Sequence of chain 1.G:
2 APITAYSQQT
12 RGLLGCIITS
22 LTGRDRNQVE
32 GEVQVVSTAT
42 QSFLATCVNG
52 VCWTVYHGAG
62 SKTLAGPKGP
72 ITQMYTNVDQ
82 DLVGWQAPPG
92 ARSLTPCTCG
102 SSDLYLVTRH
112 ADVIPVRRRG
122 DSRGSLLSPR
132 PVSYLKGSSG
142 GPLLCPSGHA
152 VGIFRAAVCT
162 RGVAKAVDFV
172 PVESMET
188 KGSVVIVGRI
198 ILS

Sequence of chain 1.H:
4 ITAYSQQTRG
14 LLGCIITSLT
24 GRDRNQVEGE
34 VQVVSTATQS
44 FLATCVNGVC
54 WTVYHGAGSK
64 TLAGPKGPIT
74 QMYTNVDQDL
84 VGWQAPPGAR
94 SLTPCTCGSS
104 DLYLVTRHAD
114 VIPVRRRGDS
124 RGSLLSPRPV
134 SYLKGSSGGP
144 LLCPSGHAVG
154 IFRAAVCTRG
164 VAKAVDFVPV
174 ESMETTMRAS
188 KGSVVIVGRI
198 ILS

A protein and the small-molecule ligand that binds it are described below.
Small molecule (SMILES): COc1ccc2c(OC[C@@H]3C[C@H]4C(=O)N(C)CCCC/C=C\[C@@H]5C[C@@]5(C(=O)NS(=O)(=O)C5(C)CC5)NC(=O)N34)cc(-c3nc(C(C)C)cs3)nc2c1

Binding-site contacts:
Ligand atom C35 contacts residue ASP82 of chain 1.H at 3.4 Å.
Ligand atom O17 contacts residue LYS137 of chain 1.H at 3.0 Å (salt-bridge).
Ligand atom O27 contacts residue GLY138 of chain 1.H at 3.3 Å.
Ligand atom C36 contacts residue PRO132 of chain 1.G at 3.5 Å (hydrophobic).
Ligand atom O27 contacts residue SER140 of chain 1.H at 2.5 Å (h-bond).
Ligand atom C31 contacts residue GLN42 of chain 1.H at 3.5 Å.
Ligand atom O28 contacts residue LYS137 of chain 1.H at 3.5 Å.
Ligand atom O8 contacts residue ALA158 of chain 1.H at 3.3 Å (h-bond).
Ligand atom C2 contacts residue ALA157 of chain 1.H at 3.5 Å (hydrophobic).
Ligand atom C13 contacts residue VAL133 of chain 1.H at 3.5 Å (hydrophobic).
Ligand atom C50 contacts residue SER134 of chain 1.G at 3.5 Å.
Ligand atom N18 contacts residue ARG156 of chain 1.H at 3.0 Å (salt-bridge).
Ligand atom S25 contacts residue SER140 of chain 1.H at 3.4 Å (h-bond).
Ligand atom O27 contacts residue PHE44 of chain 1.H at 3.5 Å.
Ligand atom N38 contacts residue PRO132 of chain 1.G at 3.5 Å.
Ligand atom N23 contacts residue HIS58 of chain 1.H at 3.0 Å (h-bond).
Ligand atom C39 contacts residue ARG156 of chain 1.H at 3.5 Å.
Ligand atom C33 contacts residue ASP82 of chain 1.H at 3.5 Å.
Ligand atom N45 contacts residue SER134 of chain 1.G at 2.8 Å (h-bond).
Ligand atom C30 contacts residue HIS58 of chain 1.H at 3.3 Å.
Ligand atom C10 contacts residue VAL133 of chain 1.G at 3.4 Å (hydrophobic).
Ligand atom C22 contacts residue SER140 of chain 1.H at 3.4 Å.
Ligand atom S44 contacts residue TYR135 of chain 1.G at 3.5 Å (h-bond).
Ligand atom O24 contacts residue SER140 of chain 1.H at 3.4 Å (h-bond).
Ligand atom C16 contacts residue LEU136 of chain 1.H at 3.4 Å (hydrophobic).
Ligand atom O51 contacts residue ARG156 of chain 1.H at 2.9 Å (salt-bridge).
Ligand atom O24 contacts residue GLY138 of chain 1.H at 2.9 Å (h-bond).
Ligand atom C14 contacts residue ALA158 of chain 1.H at 3.5 Å (hydrophobic).
Ligand atom C35 contacts residue SER134 of chain 1.G at 3.0 Å.
Ligand atom O28 contacts residue GLY138 of chain 1.H at 2.9 Å (h-bond).
Ligand atom N18 contacts residue HIS58 of chain 1.H at 3.3 Å (h-bond).
Ligand atom C15 contacts residue LYS137 of chain 1.H at 3.4 Å.
Ligand atom C43 contacts residue SER134 of chain 1.G at 3.5 Å.
Ligand atom C21 contacts residue PHE155 of chain 1.H at 3.2 Å (hydrophobic).
Ligand atom C21 contacts residue ARG156 of chain 1.H at 3.5 Å.
Ligand atom C42 contacts residue ARG156 of chain 1.H at 3.3 Å.
Ligand atom N45 contacts residue HIS58 of chain 1.H at 3.5 Å.
Ligand atom N38 contacts residue ASP82 of chain 1.H at 3.5 Å.
Ligand atom N23 contacts residue SER140 of chain 1.H at 3.2 Å (h-bond).
Ligand atom C16 contacts residue LYS137 of chain 1.H at 3.4 Å.